This small molecule binds to this protein.
Small molecule (SMILES): O=C1N2C=C(c3ccc(O)cc3)N=C(Cc3ccccc3)C2=N[C@@]1(Cc1ccc(O)cc1)OO

Binding-site contacts:
Ligand atom O18 contacts residue HIS175 of chain 1.A at 3.0 Å.
Ligand atom O17 contacts residue GLY115 of chain 1.A at 3.5 Å.
Ligand atom O34 contacts residue TYR190 of chain 1.A at 2.2 Å (h-bond).
Ligand atom N1 contacts residue TYR138 of chain 1.A at 2.7 Å (h-bond).
Ligand atom C22 contacts residue TRP92 of chain 1.A at 3.5 Å (hydrophobic).
Ligand atom C5 contacts residue TRP179 of chain 1.A at 3.6 Å (hydrophobic).
Ligand atom C6 contacts residue MET25 of chain 1.A at 3.7 Å (hydrophobic).
Ligand atom O33 contacts residue TYR138 of chain 1.A at 3.1 Å.
Ligand atom N4 contacts residue TRP114 of chain 1.A at 3.4 Å.
Ligand atom C14 contacts residue GLY115 of chain 1.A at 3.4 Å.
Ligand atom C2 contacts residue TYR138 of chain 1.A at 3.5 Å (hydrophobic).
Ligand atom C21 contacts residue MET25 of chain 1.A at 3.6 Å (hydrophobic).
Ligand atom C15 contacts residue GLY115 of chain 1.A at 3.4 Å.
Ligand atom C22 contacts residue HIS22 of chain 1.A at 3.6 Å.
Ligand atom O25 contacts residue HIS22 of chain 1.A at 2.9 Å (h-bond).
Ligand atom O25 contacts residue PHE88 of chain 1.A at 3.1 Å.
Ligand atom C23 contacts residue TRP92 of chain 1.A at 3.4 Å (hydrophobic).
Ligand atom O17 contacts residue MET171 of chain 1.A at 3.3 Å.
Ligand atom C8 contacts residue TRP114 of chain 1.A at 3.7 Å (hydrophobic).
Ligand atom C28 contacts residue ILE50 of chain 1.A at 3.5 Å (hydrophobic).
Ligand atom C29 contacts residue ILE50 of chain 1.A at 3.6 Å (hydrophobic).
Ligand atom C26 contacts residue TYR28 of chain 1.A at 3.3 Å (hydrophobic).
Ligand atom C23 contacts residue HIS22 of chain 1.A at 3.5 Å.
Ligand atom O25 contacts residue MET25 of chain 1.A at 3.5 Å.
Ligand atom C9 contacts residue TRP114 of chain 1.A at 3.4 Å (hydrophobic).
Ligand atom O34 contacts residue TRP135 of chain 1.A at 3.4 Å.
Ligand atom C14 contacts residue HIS175 of chain 1.A at 3.4 Å.
Ligand atom O18 contacts residue TRP179 of chain 1.A at 3.3 Å (h-bond).
Ligand atom C13 contacts residue HIS175 of chain 1.A at 3.6 Å.
Ligand atom C10 contacts residue TYR138 of chain 1.A at 3.4 Å (hydrophobic).
Ligand atom C19 contacts residue MET25 of chain 1.A at 3.5 Å (hydrophobic).
Ligand atom C30 contacts residue ILE42 of chain 1.A at 3.5 Å (hydrophobic).
Ligand atom O25 contacts residue TRP92 of chain 1.A at 3.3 Å (h-bond).
Ligand atom C15 contacts residue HIS175 of chain 1.A at 3.3 Å.
Ligand atom C10 contacts residue TRP114 of chain 1.A at 3.6 Å (hydrophobic).
Ligand atom C22 contacts residue MET25 of chain 1.A at 3.4 Å (hydrophobic).
Ligand atom C28 contacts residue TYR138 of chain 1.A at 3.6 Å (hydrophobic).
Ligand atom O33 contacts residue TYR190 of chain 1.A at 3.6 Å (h-bond).
Ligand atom C24 contacts residue TRP179 of chain 1.A at 3.6 Å (hydrophobic).
Ligand atom O18 contacts residue TYR190 of chain 1.A at 3.5 Å (h-bond).

Sequence of chain 1.A:
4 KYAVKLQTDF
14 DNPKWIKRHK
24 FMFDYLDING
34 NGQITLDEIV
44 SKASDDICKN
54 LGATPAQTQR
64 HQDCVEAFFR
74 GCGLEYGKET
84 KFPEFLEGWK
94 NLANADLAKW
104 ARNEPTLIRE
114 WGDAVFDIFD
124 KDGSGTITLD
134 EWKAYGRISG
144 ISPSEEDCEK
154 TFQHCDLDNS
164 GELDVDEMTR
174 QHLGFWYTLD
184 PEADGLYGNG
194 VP